Sequence of chain 1.D:
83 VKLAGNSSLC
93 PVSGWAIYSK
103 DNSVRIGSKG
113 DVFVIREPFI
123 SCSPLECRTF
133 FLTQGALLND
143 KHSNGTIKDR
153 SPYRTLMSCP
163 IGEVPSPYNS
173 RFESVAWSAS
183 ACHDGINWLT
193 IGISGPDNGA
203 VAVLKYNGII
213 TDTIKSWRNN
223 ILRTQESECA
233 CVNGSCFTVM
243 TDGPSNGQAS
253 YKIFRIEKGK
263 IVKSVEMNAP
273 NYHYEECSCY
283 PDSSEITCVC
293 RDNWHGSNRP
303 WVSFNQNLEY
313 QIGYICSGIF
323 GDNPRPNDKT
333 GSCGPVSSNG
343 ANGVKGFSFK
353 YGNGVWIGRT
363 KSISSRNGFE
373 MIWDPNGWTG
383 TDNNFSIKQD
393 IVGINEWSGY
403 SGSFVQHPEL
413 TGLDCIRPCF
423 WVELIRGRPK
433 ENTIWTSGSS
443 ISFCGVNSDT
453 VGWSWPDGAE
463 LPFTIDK

This protein binds this small molecule.
Small molecule (SMILES): CC(=O)N[C@@H]1[C@@H](O)[C@H](O)[C@@H](CO)O[C@H]1O

Binding-site contacts:
Ligand atom N2 contacts residue ASN88 of chain 1.D at 2.7 Å (h-bond).
Ligand atom C8 contacts residue ASN88 of chain 1.D at 3.5 Å.
Ligand atom O7 contacts residue ASN88 of chain 1.D at 3.8 Å.
Ligand atom O5 contacts residue ASN88 of chain 1.D at 2.4 Å (h-bond).
Ligand atom O5 contacts residue ALA86 of chain 1.D at 4.2 Å.
Ligand atom C1 contacts residue ALA86 of chain 1.D at 4.4 Å (hydrophobic).
Ligand atom C2 contacts residue ASN88 of chain 1.D at 2.3 Å.
Ligand atom C1 contacts residue ASN88 of chain 1.D at 1.4 Å.
Ligand atom C7 contacts residue ASN88 of chain 1.D at 3.1 Å.
Ligand atom C5 contacts residue ASN88 of chain 1.D at 3.7 Å.
Ligand atom C3 contacts residue ASN88 of chain 1.D at 3.7 Å.
Ligand atom C4 contacts residue ASN88 of chain 1.D at 4.2 Å.